A small-molecule ligand and the protein it binds are described below.
Small molecule (SMILES): CC(=O)N[C@H]1[C@H](O[C@H]2[C@H](O)[C@@H](NC(C)=O)CO[C@@H]2CO)O[C@H](CO)[C@@H](O[C@@H]2O[C@H](CO)[C@@H](O)[C@H](O)[C@@H]2O)[C@@H]1O

Sequence of chain 1.D:
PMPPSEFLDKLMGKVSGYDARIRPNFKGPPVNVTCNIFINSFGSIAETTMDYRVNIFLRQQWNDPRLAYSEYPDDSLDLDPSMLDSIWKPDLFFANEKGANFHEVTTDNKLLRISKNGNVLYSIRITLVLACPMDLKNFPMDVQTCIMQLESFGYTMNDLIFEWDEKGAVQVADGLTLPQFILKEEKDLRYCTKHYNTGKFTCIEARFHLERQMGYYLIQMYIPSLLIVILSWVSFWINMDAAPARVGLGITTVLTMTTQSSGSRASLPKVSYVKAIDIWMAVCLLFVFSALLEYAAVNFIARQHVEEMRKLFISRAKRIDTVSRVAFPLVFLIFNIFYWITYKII

Binding-site contacts:
Ligand atom O7 contacts residue ASN62 of chain 1.D at 3.2 Å (h-bond).
Ligand atom C7 contacts residue ASN62 of chain 1.D at 3.2 Å.
Ligand atom C1 contacts residue PRO60 of chain 1.D at 3.9 Å (hydrophobic).
Ligand atom O3 contacts residue PRO59 of chain 1.D at 3.8 Å.
Ligand atom C2 contacts residue PRO59 of chain 1.D at 4.5 Å (hydrophobic).
Ligand atom C8 contacts residue PRO60 of chain 1.D at 3.8 Å (hydrophobic).
Ligand atom C5 contacts residue ASN62 of chain 1.D at 3.7 Å.
Ligand atom C3 contacts residue ASN62 of chain 1.D at 3.8 Å.
Ligand atom C2 contacts residue ASN62 of chain 1.D at 2.5 Å.
Ligand atom C7 contacts residue PRO60 of chain 1.D at 3.9 Å (hydrophobic).
Ligand atom C7 contacts residue PRO59 of chain 1.D at 4.3 Å (hydrophobic).
Ligand atom C8 contacts residue ASN55 of chain 1.D at 3.5 Å.
Ligand atom C1 contacts residue ASN62 of chain 1.D at 1.4 Å.
Ligand atom N2 contacts residue ASN62 of chain 1.D at 2.9 Å (h-bond).
Ligand atom N2 contacts residue PRO59 of chain 1.D at 3.6 Å.
Ligand atom C8 contacts residue ASN62 of chain 1.D at 4.4 Å.
Ligand atom O5 contacts residue ASN62 of chain 1.D at 2.4 Å (h-bond).
Ligand atom C3 contacts residue PRO59 of chain 1.D at 4.1 Å (hydrophobic).
Ligand atom C8 contacts residue PRO59 of chain 1.D at 3.8 Å (hydrophobic).
Ligand atom N2 contacts residue PRO60 of chain 1.D at 3.4 Å (h-bond).
Ligand atom C4 contacts residue ASN62 of chain 1.D at 4.3 Å.
Ligand atom C2 contacts residue PRO60 of chain 1.D at 4.2 Å (hydrophobic).